Sequence of chain 1.B:
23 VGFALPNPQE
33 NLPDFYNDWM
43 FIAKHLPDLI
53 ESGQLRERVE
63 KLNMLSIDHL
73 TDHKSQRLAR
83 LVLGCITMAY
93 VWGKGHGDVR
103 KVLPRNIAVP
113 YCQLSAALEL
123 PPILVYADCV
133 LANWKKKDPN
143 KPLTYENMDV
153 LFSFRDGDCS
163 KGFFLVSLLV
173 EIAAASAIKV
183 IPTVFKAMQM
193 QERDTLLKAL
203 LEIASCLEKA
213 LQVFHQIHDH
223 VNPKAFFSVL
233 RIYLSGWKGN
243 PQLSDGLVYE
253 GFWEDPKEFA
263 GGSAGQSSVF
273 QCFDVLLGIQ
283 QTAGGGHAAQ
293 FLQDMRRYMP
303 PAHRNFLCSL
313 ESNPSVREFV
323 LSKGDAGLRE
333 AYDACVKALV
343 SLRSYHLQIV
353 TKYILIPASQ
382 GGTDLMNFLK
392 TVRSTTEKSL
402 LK

This small molecule binds to this protein.
Small molecule (SMILES): Clc1cccc(-c2c[nH]cn2)c1

Binding-site contacts:
Ligand atom CAE contacts residue HIS217 of chain 1.B at 3.7 Å.
Ligand atom CAF contacts residue GLN214 of chain 1.B at 3.4 Å.
Ligand atom CAC contacts residue HIS217 of chain 1.B at 3.4 Å.
Ligand atom CAK contacts residue GLN214 of chain 1.B at 3.6 Å.
Ligand atom CAB contacts residue HIS217 of chain 1.B at 3.6 Å.
Ligand atom CAH contacts residue HIS217 of chain 1.B at 3.3 Å.
Ligand atom CAK contacts residue HIS217 of chain 1.B at 3.7 Å.
Ligand atom CAD contacts residue GLN214 of chain 1.B at 4.2 Å.
Ligand atom CAF contacts residue HIS217 of chain 1.B at 3.8 Å.
Ligand atom CAE contacts residue GLN214 of chain 1.B at 3.4 Å.
Ligand atom CAI contacts residue HIS217 of chain 1.B at 3.2 Å.
Ligand atom CAG contacts residue GLN214 of chain 1.B at 4.1 Å.
Ligand atom CAG contacts residue HIS217 of chain 1.B at 3.8 Å.
Ligand atom CAH contacts residue GLN214 of chain 1.B at 3.9 Å.
Ligand atom NAL contacts residue HIS217 of chain 1.B at 3.8 Å.
Ligand atom CL contacts residue HIS217 of chain 1.B at 4.0 Å.
Ligand atom CAD contacts residue HIS217 of chain 1.B at 3.5 Å.
Ligand atom NAL contacts residue GLN214 of chain 1.B at 2.8 Å (h-bond).
Ligand atom NAJ contacts residue HIS217 of chain 1.B at 3.6 Å (h-bond).